A protein and the small-molecule ligand that binds it are described below.
Small molecule (SMILES): CC(=O)N[C@H]1[C@H](O[C@H]2[C@H](O)[C@@H](NC(C)=O)CO[C@@H]2CO)O[C@H](CO)[C@@H](O)[C@@H]1O

Sequence of chain 1.E:
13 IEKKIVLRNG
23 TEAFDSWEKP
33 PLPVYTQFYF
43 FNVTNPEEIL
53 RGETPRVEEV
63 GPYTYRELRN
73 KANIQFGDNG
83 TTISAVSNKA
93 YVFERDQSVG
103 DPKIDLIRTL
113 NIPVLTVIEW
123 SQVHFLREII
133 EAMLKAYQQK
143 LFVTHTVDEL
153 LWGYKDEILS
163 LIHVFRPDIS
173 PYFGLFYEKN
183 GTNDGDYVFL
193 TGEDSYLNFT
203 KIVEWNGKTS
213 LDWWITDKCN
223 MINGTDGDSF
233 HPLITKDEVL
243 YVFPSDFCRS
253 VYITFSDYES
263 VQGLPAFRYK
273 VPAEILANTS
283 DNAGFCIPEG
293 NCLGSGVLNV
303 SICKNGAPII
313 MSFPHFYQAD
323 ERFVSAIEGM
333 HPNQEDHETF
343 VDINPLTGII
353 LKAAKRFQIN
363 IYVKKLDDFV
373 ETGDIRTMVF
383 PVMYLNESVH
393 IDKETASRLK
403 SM

Binding-site contacts:
Ligand atom C7 contacts residue ASN280 of chain 1.E at 3.9 Å.
Ligand atom O5 contacts residue ASN280 of chain 1.E at 2.4 Å (h-bond).
Ligand atom C5 contacts residue ASN280 of chain 1.E at 3.7 Å.
Ligand atom C4 contacts residue ASN280 of chain 1.E at 4.2 Å.
Ligand atom C1 contacts residue ASN280 of chain 1.E at 1.4 Å.
Ligand atom C8 contacts residue GLY296 of chain 1.E at 4.4 Å.
Ligand atom O7 contacts residue ASN280 of chain 1.E at 4.4 Å.
Ligand atom C3 contacts residue ASN280 of chain 1.E at 3.8 Å.
Ligand atom N2 contacts residue ASN280 of chain 1.E at 2.9 Å (h-bond).
Ligand atom C2 contacts residue ASN280 of chain 1.E at 2.5 Å.
Ligand atom C8 contacts residue ARG324 of chain 1.E at 4.2 Å.